This small molecule binds to this protein.
Small molecule (SMILES): CCC(CC)[C@H](NC(C)=O)[C@@H]1[C@H](O)[C@@H](C(=O)O)C[C@H]1NC(=N)N

Sequence of chain 4.A:
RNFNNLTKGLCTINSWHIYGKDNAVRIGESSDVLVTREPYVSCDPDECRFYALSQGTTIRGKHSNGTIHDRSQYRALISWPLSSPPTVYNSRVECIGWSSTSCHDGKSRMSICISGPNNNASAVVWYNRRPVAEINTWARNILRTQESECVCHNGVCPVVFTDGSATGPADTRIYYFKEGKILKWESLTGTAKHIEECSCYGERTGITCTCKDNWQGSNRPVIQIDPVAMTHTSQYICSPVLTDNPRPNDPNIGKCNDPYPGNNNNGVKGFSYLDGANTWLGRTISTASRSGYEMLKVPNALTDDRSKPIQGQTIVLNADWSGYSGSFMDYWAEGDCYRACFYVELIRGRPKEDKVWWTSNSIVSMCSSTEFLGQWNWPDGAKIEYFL

Binding-site contacts:
Ligand atom C38 contacts residue GLU197 of chain 4.A at 3.6 Å.
Ligand atom N25 contacts residue GLU38 of chain 4.A at 3.9 Å.
Ligand atom N27 contacts residue LEU53 of chain 4.A at 3.7 Å.
Ligand atom N30 contacts residue TRP98 of chain 4.A at 3.8 Å.
Ligand atom O8 contacts residue TYR324 of chain 4.A at 3.5 Å (h-bond).
Ligand atom C4 contacts residue ASP70 of chain 4.A at 3.6 Å.
Ligand atom C39 contacts residue ALA166 of chain 4.A at 3.8 Å (hydrophobic).
Ligand atom O8 contacts residue ARG37 of chain 4.A at 2.7 Å (salt-bridge).
Ligand atom O8 contacts residue ARG290 of chain 4.A at 2.7 Å (salt-bridge).
Ligand atom C6 contacts residue TYR324 of chain 4.A at 3.0 Å (hydrophobic).
Ligand atom N27 contacts residue GLU38 of chain 4.A at 3.8 Å.
Ligand atom C5 contacts residue TYR324 of chain 4.A at 3.5 Å (hydrophobic).
Ligand atom C36 contacts residue ARG144 of chain 4.A at 3.8 Å.
Ligand atom C5 contacts residue ASP70 of chain 4.A at 3.6 Å.
Ligand atom C1 contacts residue TYR324 of chain 4.A at 3.3 Å (hydrophobic).
Ligand atom C38 contacts residue ARG144 of chain 4.A at 3.8 Å.
Ligand atom O7 contacts residue TYR324 of chain 4.A at 3.4 Å (h-bond).
Ligand atom C2 contacts residue ASP70 of chain 4.A at 3.4 Å.
Ligand atom N27 contacts residue GLU147 of chain 4.A at 2.9 Å (salt-bridge).
Ligand atom N30 contacts residue ASP70 of chain 4.A at 3.3 Å (salt-bridge).
Ligand atom C6 contacts residue ARG37 of chain 4.A at 3.8 Å.
Ligand atom C15 contacts residue TRP98 of chain 4.A at 3.5 Å (hydrophobic).
Ligand atom C39 contacts residue ARG144 of chain 4.A at 3.7 Å.
Ligand atom C4 contacts residue TYR324 of chain 4.A at 3.7 Å (hydrophobic).
Ligand atom N27 contacts residue TRP98 of chain 4.A at 2.8 Å (h-bond).
Ligand atom N30 contacts residue GLU38 of chain 4.A at 3.6 Å.
Ligand atom O7 contacts residue ARG290 of chain 4.A at 2.8 Å (salt-bridge).
Ligand atom C26 contacts residue GLU38 of chain 4.A at 3.6 Å.
Ligand atom C1 contacts residue ASP70 of chain 4.A at 3.4 Å.
Ligand atom O14 contacts residue ASP70 of chain 4.A at 3.7 Å.
Ligand atom O14 contacts residue ARG71 of chain 4.A at 2.8 Å (salt-bridge).
Ligand atom C26 contacts residue TRP98 of chain 4.A at 3.7 Å (hydrophobic).
Ligand atom C3 contacts residue TYR324 of chain 4.A at 3.6 Å (hydrophobic).
Ligand atom O9 contacts residue ASP70 of chain 4.A at 2.7 Å (salt-bridge).
Ligand atom N30 contacts residue ARG75 of chain 4.A at 3.6 Å.
Ligand atom C38 contacts residue GLU196 of chain 4.A at 3.7 Å.
Ligand atom C1 contacts residue ARG37 of chain 4.A at 3.7 Å.
Ligand atom C6 contacts residue ARG290 of chain 4.A at 3.6 Å.
Ligand atom C1 contacts residue GLU38 of chain 4.A at 3.3 Å.
Ligand atom C13 contacts residue ARG71 of chain 4.A at 3.8 Å.